A small-molecule ligand and the protein it binds are described below.
Small molecule (SMILES): CC(C)C[C@H](NC(=O)[C@@H](NC(=O)[C@@H]1CCCN1C(=O)[C@H](Cc1ccccc1)NC(=O)[C@H](Cc1ccccc1)NC(=O)CNC(=O)[C@H](CC1=CN=C2CC=CC=C12)NC(=O)[C@H](CC(C)C)NC(=O)[C@H](C)N)C(C)C)C(=O)O

Binding-site contacts:
Ligand atom N contacts residue LYS66 of chain 1.A at 3.4 Å (salt-bridge).
Ligand atom CG contacts residue GLU63 of chain 1.A at 3.4 Å.
Ligand atom N contacts residue TYR99 of chain 1.A at 3.1 Å (h-bond).
Ligand atom O contacts residue THR73 of chain 1.A at 3.2 Å.
Ligand atom C contacts residue ALA95 of chain 1.D at 3.1 Å (hydrophobic).
Ligand atom N contacts residue TYR7 of chain 1.A at 2.4 Å (h-bond).
Ligand atom O contacts residue TYR159 of chain 1.A at 2.8 Å (h-bond).
Ligand atom CB contacts residue GLU63 of chain 1.A at 3.4 Å.
Ligand atom O contacts residue SER100 of chain 1.D at 2.6 Å (h-bond).
Ligand atom CE1 contacts residue GLN155 of chain 1.A at 3.4 Å.
Ligand atom CE1 contacts residue HIS70 of chain 1.A at 3.4 Å.
Ligand atom N contacts residue ALA95 of chain 1.D at 3.1 Å (h-bond).
Ligand atom OXT contacts residue TYR84 of chain 1.A at 2.7 Å (h-bond).
Ligand atom N contacts residue GLU63 of chain 1.A at 2.7 Å (salt-bridge).
Ligand atom C contacts residue TYR84 of chain 1.A at 3.5 Å (hydrophobic).
Ligand atom O contacts residue LYS66 of chain 1.A at 2.9 Å (salt-bridge).
Ligand atom C contacts residue TYR7 of chain 1.A at 3.3 Å (hydrophobic).
Ligand atom O contacts residue LYS146 of chain 1.A at 3.1 Å (salt-bridge).
Ligand atom CD1 contacts residue VAL67 of chain 1.A at 3.5 Å (hydrophobic).
Ligand atom O contacts residue TRP147 of chain 1.A at 2.6 Å (h-bond).
Ligand atom CD1 contacts residue ALA95 of chain 1.D at 3.4 Å (hydrophobic).
Ligand atom O contacts residue TRP97 of chain 1.E at 3.5 Å.
Ligand atom CG1 contacts residue TRP97 of chain 1.E at 3.4 Å (hydrophobic).
Ligand atom N contacts residue TYR7 of chain 1.A at 3.5 Å (h-bond).
Ligand atom CZ contacts residue GLN155 of chain 1.A at 3.5 Å.
Ligand atom N contacts residue ASP77 of chain 1.A at 2.8 Å (salt-bridge).
Ligand atom CA contacts residue TYR7 of chain 1.A at 3.4 Å (hydrophobic).
Ligand atom O contacts residue TYR84 of chain 1.A at 3.5 Å (h-bond).
Ligand atom N contacts residue ALA95 of chain 1.D at 3.2 Å (h-bond).
Ligand atom N contacts residue SER96 of chain 1.D at 3.3 Å (h-bond).
Ligand atom OXT contacts residue THR143 of chain 1.A at 2.7 Å (h-bond).
Ligand atom N contacts residue TYR171 of chain 1.A at 2.9 Å (h-bond).
Ligand atom CD1 contacts residue GLN155 of chain 1.A at 3.3 Å.
Ligand atom O contacts residue THR80 of chain 1.A at 3.0 Å.
Ligand atom OXT contacts residue LYS146 of chain 1.A at 3.4 Å (salt-bridge).
Ligand atom CA contacts residue ALA95 of chain 1.D at 3.2 Å (hydrophobic).
Ligand atom CA contacts residue GLU63 of chain 1.A at 3.3 Å.
Ligand atom O contacts residue HIS70 of chain 1.A at 3.0 Å (h-bond).
Ligand atom CG2 contacts residue TRP97 of chain 1.E at 3.3 Å (hydrophobic).
Ligand atom CD2 contacts residue TYR99 of chain 1.A at 3.5 Å (hydrophobic).

Sequence of chain 1.E:
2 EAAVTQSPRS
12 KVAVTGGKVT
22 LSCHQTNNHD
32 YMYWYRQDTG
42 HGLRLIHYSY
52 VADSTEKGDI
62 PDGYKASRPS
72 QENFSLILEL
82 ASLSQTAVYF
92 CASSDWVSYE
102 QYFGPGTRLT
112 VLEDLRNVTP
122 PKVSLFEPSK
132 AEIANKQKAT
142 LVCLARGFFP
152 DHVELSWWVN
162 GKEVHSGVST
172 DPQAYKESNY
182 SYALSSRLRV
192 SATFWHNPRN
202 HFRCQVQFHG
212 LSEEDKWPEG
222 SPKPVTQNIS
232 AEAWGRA

Sequence of chain 1.A:
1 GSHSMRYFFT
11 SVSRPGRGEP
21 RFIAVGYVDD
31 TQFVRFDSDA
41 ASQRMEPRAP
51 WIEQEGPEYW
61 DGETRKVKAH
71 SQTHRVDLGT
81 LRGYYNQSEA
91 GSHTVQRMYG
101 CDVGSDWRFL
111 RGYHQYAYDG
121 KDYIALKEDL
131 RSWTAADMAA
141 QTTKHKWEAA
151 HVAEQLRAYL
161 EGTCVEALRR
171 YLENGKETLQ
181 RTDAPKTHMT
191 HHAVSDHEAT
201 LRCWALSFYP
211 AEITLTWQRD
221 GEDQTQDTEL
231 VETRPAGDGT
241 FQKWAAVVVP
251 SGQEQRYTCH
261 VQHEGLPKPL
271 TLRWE

Sequence of chain 1.D:
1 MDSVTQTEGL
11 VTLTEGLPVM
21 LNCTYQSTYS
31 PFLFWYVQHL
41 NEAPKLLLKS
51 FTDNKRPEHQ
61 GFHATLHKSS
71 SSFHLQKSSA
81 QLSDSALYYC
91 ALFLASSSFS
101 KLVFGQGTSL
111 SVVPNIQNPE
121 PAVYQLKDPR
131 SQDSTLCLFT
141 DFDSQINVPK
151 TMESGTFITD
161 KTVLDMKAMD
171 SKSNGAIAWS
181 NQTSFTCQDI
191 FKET